This protein binds this small molecule.
Small molecule (SMILES): CC1(C)CN(C(N)=O)c2ccccc2N1Cc1ccccc1

Binding-site contacts:
Ligand atom C5 contacts residue PHE317 of chain 1.C at 3.6 Å (hydrophobic).
Ligand atom C18 contacts residue SER313 of chain 1.C at 3.8 Å.
Ligand atom C5 contacts residue PHE305 of chain 1.C at 3.8 Å (hydrophobic).
Ligand atom C19 contacts residue SER313 of chain 1.C at 3.9 Å.
Ligand atom C11 contacts residue LEU301 of chain 1.C at 3.5 Å (hydrophobic).
Ligand atom C2 contacts residue GLY314 of chain 1.C at 4.0 Å.
Ligand atom C21 contacts residue MET224 of chain 1.C at 3.9 Å (hydrophobic).
Ligand atom C4 contacts residue PHE305 of chain 1.C at 3.9 Å (hydrophobic).
Ligand atom C18 contacts residue LEU301 of chain 1.C at 3.7 Å (hydrophobic).
Ligand atom C17 contacts residue LEU301 of chain 1.C at 3.6 Å (hydrophobic).
Ligand atom N22 contacts residue LEU340 of chain 1.C at 4.0 Å.
Ligand atom N10 contacts residue PHE317 of chain 1.C at 3.8 Å.
Ligand atom C20 contacts residue SER313 of chain 1.C at 3.4 Å.
Ligand atom C11 contacts residue TYR343 of chain 1.C at 3.1 Å (hydrophobic).
Ligand atom C1 contacts residue PHE317 of chain 1.C at 3.5 Å (hydrophobic).
Ligand atom C2 contacts residue ASN310 of chain 1.C at 3.9 Å.
Ligand atom C4 contacts residue TRP356 of chain 1.C at 3.7 Å (hydrophobic).
Ligand atom O14 contacts residue LEU340 of chain 1.C at 4.0 Å.
Ligand atom C1 contacts residue LEU353 of chain 1.C at 3.7 Å (hydrophobic).
Ligand atom C13 contacts residue LEU340 of chain 1.C at 3.9 Å (hydrophobic).
Ligand atom C6 contacts residue PHE305 of chain 1.C at 4.0 Å (hydrophobic).
Ligand atom C19 contacts residue LEU229 of chain 1.C at 3.9 Å (hydrophobic).
Ligand atom C11 contacts residue PHE305 of chain 1.C at 3.9 Å (hydrophobic).
Ligand atom C13 contacts residue SER341 of chain 1.C at 3.8 Å.
Ligand atom C4 contacts residue PHE317 of chain 1.C at 3.8 Å (hydrophobic).
Ligand atom C20 contacts residue MET224 of chain 1.C at 3.6 Å (hydrophobic).
Ligand atom C21 contacts residue PHE317 of chain 1.C at 4.0 Å (hydrophobic).
Ligand atom N22 contacts residue PHE305 of chain 1.C at 3.9 Å.
Ligand atom O14 contacts residue SER341 of chain 1.C at 2.9 Å (h-bond).
Ligand atom C21 contacts residue SER313 of chain 1.C at 3.7 Å.
Ligand atom C16 contacts residue SER313 of chain 1.C at 3.7 Å.
Ligand atom C17 contacts residue SER313 of chain 1.C at 3.7 Å.
Ligand atom N22 contacts residue LEU353 of chain 1.C at 3.5 Å.
Ligand atom C12 contacts residue LEU301 of chain 1.C at 3.9 Å (hydrophobic).
Ligand atom C20 contacts residue PHE317 of chain 1.C at 3.9 Å (hydrophobic).
Ligand atom N22 contacts residue SER341 of chain 1.C at 3.2 Å (h-bond).
Ligand atom C1 contacts residue PHE305 of chain 1.C at 3.8 Å (hydrophobic).
Ligand atom C15 contacts residue PHE305 of chain 1.C at 4.0 Å (hydrophobic).
Ligand atom C17 contacts residue ILE304 of chain 1.C at 3.6 Å (hydrophobic).
Ligand atom C15 contacts residue LEU301 of chain 1.C at 3.5 Å (hydrophobic).

Sequence of chain 1.C:
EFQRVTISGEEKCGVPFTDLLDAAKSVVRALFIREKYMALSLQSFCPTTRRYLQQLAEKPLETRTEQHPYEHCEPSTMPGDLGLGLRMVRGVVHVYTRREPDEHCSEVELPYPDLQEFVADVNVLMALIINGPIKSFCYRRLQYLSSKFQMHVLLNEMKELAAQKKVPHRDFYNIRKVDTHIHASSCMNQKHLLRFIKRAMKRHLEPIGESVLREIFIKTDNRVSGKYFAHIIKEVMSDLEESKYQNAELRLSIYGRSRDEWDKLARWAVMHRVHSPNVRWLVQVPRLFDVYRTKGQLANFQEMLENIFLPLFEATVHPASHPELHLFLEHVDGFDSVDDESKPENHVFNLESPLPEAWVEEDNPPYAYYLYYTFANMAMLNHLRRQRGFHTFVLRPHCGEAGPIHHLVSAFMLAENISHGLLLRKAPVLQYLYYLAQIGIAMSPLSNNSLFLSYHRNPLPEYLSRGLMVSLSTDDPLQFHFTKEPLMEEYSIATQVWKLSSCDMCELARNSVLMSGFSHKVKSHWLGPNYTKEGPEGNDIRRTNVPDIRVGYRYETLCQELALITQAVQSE